The small molecule below binds the protein below.
Small molecule (SMILES): CC(=O)N[C@@H]1[C@@H](O)[C@H](O)[C@@H](CO)O[C@H]1O

Binding-site contacts:
Ligand atom O4 contacts residue LEU918 of chain 1.A at 4.5 Å.
Ligand atom C4 contacts residue ASN713 of chain 1.A at 4.2 Å.
Ligand atom C2 contacts residue ASN713 of chain 1.A at 2.4 Å.
Ligand atom C8 contacts residue ASN713 of chain 1.A at 3.9 Å.
Ligand atom C5 contacts residue GLN922 of chain 1.A at 4.3 Å.
Ligand atom O5 contacts residue GLN922 of chain 1.A at 4.5 Å.
Ligand atom C1 contacts residue ASN713 of chain 1.A at 1.4 Å.
Ligand atom N2 contacts residue ASN713 of chain 1.A at 3.0 Å (h-bond).
Ligand atom C6 contacts residue GLN922 of chain 1.A at 4.5 Å.
Ligand atom C1 contacts residue LEU918 of chain 1.A at 4.3 Å (hydrophobic).
Ligand atom C3 contacts residue LEU918 of chain 1.A at 4.2 Å (hydrophobic).
Ligand atom C7 contacts residue ASN713 of chain 1.A at 3.7 Å.
Ligand atom C5 contacts residue LEU918 of chain 1.A at 4.5 Å (hydrophobic).
Ligand atom C5 contacts residue ASN713 of chain 1.A at 3.6 Å.
Ligand atom C3 contacts residue ASN713 of chain 1.A at 3.8 Å.
Ligand atom O5 contacts residue ASN713 of chain 1.A at 2.3 Å (h-bond).

Sequence of chain 1.A:
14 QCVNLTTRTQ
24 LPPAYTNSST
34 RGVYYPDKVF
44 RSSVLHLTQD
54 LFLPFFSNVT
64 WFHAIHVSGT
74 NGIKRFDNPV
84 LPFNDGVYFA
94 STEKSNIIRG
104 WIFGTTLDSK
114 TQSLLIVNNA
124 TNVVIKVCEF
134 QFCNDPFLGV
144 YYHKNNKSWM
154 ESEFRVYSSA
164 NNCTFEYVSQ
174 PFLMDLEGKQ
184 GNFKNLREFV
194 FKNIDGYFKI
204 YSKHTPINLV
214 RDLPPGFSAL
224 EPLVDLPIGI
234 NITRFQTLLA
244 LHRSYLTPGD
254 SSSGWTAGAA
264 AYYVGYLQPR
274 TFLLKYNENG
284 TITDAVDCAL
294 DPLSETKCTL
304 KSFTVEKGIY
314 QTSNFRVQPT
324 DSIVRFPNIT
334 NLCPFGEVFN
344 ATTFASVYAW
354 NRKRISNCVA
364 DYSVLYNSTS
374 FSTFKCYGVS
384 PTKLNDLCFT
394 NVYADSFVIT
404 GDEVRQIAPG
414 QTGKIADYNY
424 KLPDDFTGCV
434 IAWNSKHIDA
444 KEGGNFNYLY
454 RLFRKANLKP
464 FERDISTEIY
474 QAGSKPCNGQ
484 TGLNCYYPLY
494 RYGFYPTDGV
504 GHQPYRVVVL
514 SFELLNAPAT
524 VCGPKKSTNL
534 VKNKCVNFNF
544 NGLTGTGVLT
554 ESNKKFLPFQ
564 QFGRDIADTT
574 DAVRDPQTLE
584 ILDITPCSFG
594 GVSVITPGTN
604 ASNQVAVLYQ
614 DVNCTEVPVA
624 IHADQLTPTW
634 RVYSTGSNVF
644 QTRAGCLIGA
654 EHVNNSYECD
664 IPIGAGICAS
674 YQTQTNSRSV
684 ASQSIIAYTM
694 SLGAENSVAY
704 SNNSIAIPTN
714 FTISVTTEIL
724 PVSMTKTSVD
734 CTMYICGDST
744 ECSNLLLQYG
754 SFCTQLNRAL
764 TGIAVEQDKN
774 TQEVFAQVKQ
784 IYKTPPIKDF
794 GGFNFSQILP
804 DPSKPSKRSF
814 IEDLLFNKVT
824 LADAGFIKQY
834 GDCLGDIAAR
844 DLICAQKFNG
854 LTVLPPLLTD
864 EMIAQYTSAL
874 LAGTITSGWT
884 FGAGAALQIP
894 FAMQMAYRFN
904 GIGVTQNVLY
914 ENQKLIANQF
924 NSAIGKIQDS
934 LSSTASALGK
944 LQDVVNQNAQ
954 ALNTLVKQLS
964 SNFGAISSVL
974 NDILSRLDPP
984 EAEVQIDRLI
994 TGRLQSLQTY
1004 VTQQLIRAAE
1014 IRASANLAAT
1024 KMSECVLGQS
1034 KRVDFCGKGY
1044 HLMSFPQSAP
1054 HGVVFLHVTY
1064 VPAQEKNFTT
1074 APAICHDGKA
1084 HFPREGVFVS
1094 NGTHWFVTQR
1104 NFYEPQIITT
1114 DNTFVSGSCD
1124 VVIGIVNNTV